Sequence of chain 7.A:
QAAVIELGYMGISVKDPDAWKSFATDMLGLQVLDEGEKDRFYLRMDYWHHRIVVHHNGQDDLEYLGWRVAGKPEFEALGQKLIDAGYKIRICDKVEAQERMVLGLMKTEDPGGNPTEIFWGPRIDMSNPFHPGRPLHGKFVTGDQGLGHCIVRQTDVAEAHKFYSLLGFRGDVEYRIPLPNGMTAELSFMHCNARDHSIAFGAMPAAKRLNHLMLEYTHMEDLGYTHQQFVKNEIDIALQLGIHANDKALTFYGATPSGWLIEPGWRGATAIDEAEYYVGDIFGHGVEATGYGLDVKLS

This small molecule binds to this protein.
Small molecule (SMILES): Cc1ccc(O)c(O)c1

Binding-site contacts:
Ligand atom C2 contacts residue ARG212 of chain 7.A at 3.4 Å.
Ligand atom C contacts residue ARG212 of chain 7.A at 3.5 Å.
Ligand atom C4 contacts residue GLN62 of chain 7.A at 2.7 Å.
Ligand atom C5 contacts residue GLN62 of chain 7.A at 2.4 Å.
Ligand atom C6 contacts residue ARG212 of chain 7.A at 3.8 Å.
Ligand atom C6 contacts residue GLN62 of chain 7.A at 2.8 Å.
Ligand atom C1 contacts residue ASP64 of chain 7.A at 4.5 Å.
Ligand atom C3 contacts residue GLU66 of chain 7.A at 3.3 Å.
Ligand atom C contacts residue ASP64 of chain 7.A at 4.0 Å.
Ligand atom C2 contacts residue GLN62 of chain 7.A at 3.6 Å.
Ligand atom O3 contacts residue ARG212 of chain 7.A at 3.9 Å.
Ligand atom C3 contacts residue GLN62 of chain 7.A at 3.3 Å.
Ligand atom O3 contacts residue GLN62 of chain 7.A at 3.7 Å.
Ligand atom C4 contacts residue ARG212 of chain 7.A at 4.0 Å.
Ligand atom C3 contacts residue LEU65 of chain 7.A at 3.7 Å (hydrophobic).
Ligand atom O3 contacts residue ASP64 of chain 7.A at 3.8 Å.
Ligand atom C1 contacts residue ARG212 of chain 7.A at 3.5 Å.
Ligand atom C3 contacts residue ARG212 of chain 7.A at 3.5 Å.
Ligand atom O4 contacts residue SER16 of chain 7.A at 4.2 Å.
Ligand atom C3 contacts residue ASP64 of chain 7.A at 4.2 Å.
Ligand atom C4 contacts residue GLU66 of chain 7.A at 3.3 Å.
Ligand atom C2 contacts residue ASP64 of chain 7.A at 3.8 Å.
Ligand atom C contacts residue ARG156 of chain 7.A at 4.4 Å.
Ligand atom O3 contacts residue GLU66 of chain 7.A at 2.5 Å (salt-bridge).
Ligand atom C5 contacts residue ARG212 of chain 7.A at 4.3 Å.
Ligand atom O4 contacts residue GLN62 of chain 7.A at 3.1 Å.
Ligand atom O3 contacts residue SER16 of chain 7.A at 3.5 Å (h-bond).
Ligand atom O3 contacts residue LEU65 of chain 7.A at 3.0 Å (h-bond).
Ligand atom C1 contacts residue GLN62 of chain 7.A at 3.4 Å.
Ligand atom O4 contacts residue GLU66 of chain 7.A at 2.5 Å (salt-bridge).
Ligand atom C2 contacts residue LEU65 of chain 7.A at 3.8 Å (hydrophobic).